This protein binds this small molecule.
Small molecule (SMILES): O=c1[nH]c(=O)c2nn[nH]c2[nH]1

Sequence of chain 4.A:
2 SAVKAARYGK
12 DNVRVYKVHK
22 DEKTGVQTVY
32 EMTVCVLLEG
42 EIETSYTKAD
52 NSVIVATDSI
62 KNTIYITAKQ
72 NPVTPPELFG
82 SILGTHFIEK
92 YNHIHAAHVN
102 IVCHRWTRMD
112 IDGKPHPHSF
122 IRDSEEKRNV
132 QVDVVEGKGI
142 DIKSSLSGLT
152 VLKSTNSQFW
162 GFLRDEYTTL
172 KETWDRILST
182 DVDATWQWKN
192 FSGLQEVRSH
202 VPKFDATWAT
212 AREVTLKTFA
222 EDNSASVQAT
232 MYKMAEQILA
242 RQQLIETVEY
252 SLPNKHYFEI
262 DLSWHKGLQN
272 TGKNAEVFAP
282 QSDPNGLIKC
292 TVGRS

Binding-site contacts:
Ligand atom O6 contacts residue THR58 of chain 3.A at 3.8 Å.
Ligand atom C5 contacts residue PHE160 of chain 4.A at 3.4 Å (hydrophobic).
Ligand atom N8 contacts residue THR58 of chain 3.A at 3.3 Å (h-bond).
Ligand atom C2 contacts residue GLN229 of chain 4.A at 3.9 Å.
Ligand atom O2 contacts residue ASN255 of chain 4.A at 4.1 Å.
Ligand atom C5 contacts residue THR58 of chain 3.A at 4.0 Å.
Ligand atom C2 contacts residue ASN255 of chain 4.A at 3.8 Å.
Ligand atom C4 contacts residue ARG177 of chain 4.A at 3.8 Å.
Ligand atom O6 contacts residue PHE160 of chain 4.A at 4.0 Å.
Ligand atom C6 contacts residue PHE160 of chain 4.A at 3.5 Å (hydrophobic).
Ligand atom O6 contacts residue GLN229 of chain 4.A at 2.9 Å (h-bond).
Ligand atom N3 contacts residue ASN255 of chain 4.A at 3.3 Å (h-bond).
Ligand atom O6 contacts residue TYR9 of chain 3.A at 3.8 Å.
Ligand atom N3 contacts residue PHE160 of chain 4.A at 3.8 Å.
Ligand atom C2 contacts residue ARG177 of chain 4.A at 3.6 Å.
Ligand atom N8 contacts residue PHE160 of chain 4.A at 3.6 Å.
Ligand atom C6 contacts residue GLN229 of chain 4.A at 3.7 Å.
Ligand atom N7 contacts residue PHE160 of chain 4.A at 3.7 Å.
Ligand atom N8 contacts residue ASP59 of chain 3.A at 3.9 Å.
Ligand atom N7 contacts residue THR58 of chain 3.A at 2.8 Å (h-bond).
Ligand atom C4 contacts residue ASN255 of chain 4.A at 3.9 Å.
Ligand atom O2 contacts residue SER227 of chain 4.A at 3.6 Å.
Ligand atom C4 contacts residue PHE160 of chain 4.A at 3.4 Å (hydrophobic).
Ligand atom O2 contacts residue GLN229 of chain 4.A at 3.8 Å.
Ligand atom N1 contacts residue GLN229 of chain 4.A at 3.0 Å (h-bond).
Ligand atom C2 contacts residue VAL228 of chain 4.A at 4.0 Å (hydrophobic).
Ligand atom O6 contacts residue ILE289 of chain 4.A at 4.1 Å.
Ligand atom O2 contacts residue PHE160 of chain 4.A at 3.9 Å.
Ligand atom N9 contacts residue PHE160 of chain 4.A at 3.5 Å.
Ligand atom O6 contacts residue ILE55 of chain 3.A at 3.6 Å.
Ligand atom N8 contacts residue ALA57 of chain 3.A at 3.8 Å.
Ligand atom N9 contacts residue LEU171 of chain 4.A at 4.0 Å.
Ligand atom N1 contacts residue PHE160 of chain 4.A at 3.6 Å.
Ligand atom C2 contacts residue PHE160 of chain 4.A at 3.7 Å (hydrophobic).
Ligand atom O2 contacts residue VAL228 of chain 4.A at 2.9 Å (h-bond).
Ligand atom N8 contacts residue LEU171 of chain 4.A at 3.8 Å.
Ligand atom N7 contacts residue ALA57 of chain 3.A at 3.5 Å.
Ligand atom N3 contacts residue ARG177 of chain 4.A at 3.0 Å (salt-bridge).
Ligand atom O2 contacts residue ARG177 of chain 4.A at 2.8 Å (salt-bridge).
Ligand atom N9 contacts residue ARG177 of chain 4.A at 3.9 Å.

Sequence of chain 3.A:
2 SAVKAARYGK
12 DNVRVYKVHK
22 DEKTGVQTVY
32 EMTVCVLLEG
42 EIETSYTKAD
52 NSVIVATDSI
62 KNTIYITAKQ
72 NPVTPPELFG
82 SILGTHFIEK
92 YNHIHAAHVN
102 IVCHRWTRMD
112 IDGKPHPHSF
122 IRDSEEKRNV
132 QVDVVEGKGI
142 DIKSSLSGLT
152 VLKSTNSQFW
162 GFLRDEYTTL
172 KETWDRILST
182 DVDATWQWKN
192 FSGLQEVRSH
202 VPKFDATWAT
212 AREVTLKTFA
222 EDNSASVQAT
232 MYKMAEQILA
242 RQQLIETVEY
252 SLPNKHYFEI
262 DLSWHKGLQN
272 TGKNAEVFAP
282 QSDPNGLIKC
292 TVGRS